The small molecule below binds the protein below.
Small molecule (SMILES): CC(=O)N[C@@H]1[C@@H](O)[C@H](O)[C@@H](CO)O[C@H]1O

Binding-site contacts:
Ligand atom N2 contacts residue SER111 of chain 1.C at 4.2 Å.
Ligand atom C1 contacts residue SER111 of chain 1.C at 4.2 Å.
Ligand atom C7 contacts residue ALA186 of chain 1.C at 3.9 Å (hydrophobic).
Ligand atom C7 contacts residue ASN109 of chain 1.C at 3.6 Å.
Ligand atom C5 contacts residue ASN109 of chain 1.C at 3.6 Å.
Ligand atom C3 contacts residue ASN109 of chain 1.C at 3.6 Å.
Ligand atom O5 contacts residue ASN109 of chain 1.C at 2.4 Å (h-bond).
Ligand atom C8 contacts residue ASN109 of chain 1.C at 3.8 Å.
Ligand atom C4 contacts residue ASN109 of chain 1.C at 4.0 Å.
Ligand atom C2 contacts residue ASN109 of chain 1.C at 2.2 Å.
Ligand atom N2 contacts residue ALA186 of chain 1.C at 4.0 Å.
Ligand atom O7 contacts residue ALA186 of chain 1.C at 3.7 Å.
Ligand atom N2 contacts residue ASN109 of chain 1.C at 2.7 Å (h-bond).
Ligand atom C1 contacts residue ASN109 of chain 1.C at 1.4 Å.

Sequence of chain 1.C:
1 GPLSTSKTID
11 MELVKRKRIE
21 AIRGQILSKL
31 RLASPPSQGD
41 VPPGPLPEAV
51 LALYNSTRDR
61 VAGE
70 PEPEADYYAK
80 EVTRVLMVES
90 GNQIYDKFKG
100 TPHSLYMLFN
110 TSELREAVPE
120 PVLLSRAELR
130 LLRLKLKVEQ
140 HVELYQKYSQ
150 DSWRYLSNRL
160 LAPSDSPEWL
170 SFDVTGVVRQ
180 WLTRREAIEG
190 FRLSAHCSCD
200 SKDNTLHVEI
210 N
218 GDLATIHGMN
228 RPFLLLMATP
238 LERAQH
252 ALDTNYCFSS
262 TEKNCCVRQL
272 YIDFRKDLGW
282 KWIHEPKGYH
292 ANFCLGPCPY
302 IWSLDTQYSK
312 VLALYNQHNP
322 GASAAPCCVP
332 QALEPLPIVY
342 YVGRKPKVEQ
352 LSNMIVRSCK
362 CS